Sequence of chain 1.A:
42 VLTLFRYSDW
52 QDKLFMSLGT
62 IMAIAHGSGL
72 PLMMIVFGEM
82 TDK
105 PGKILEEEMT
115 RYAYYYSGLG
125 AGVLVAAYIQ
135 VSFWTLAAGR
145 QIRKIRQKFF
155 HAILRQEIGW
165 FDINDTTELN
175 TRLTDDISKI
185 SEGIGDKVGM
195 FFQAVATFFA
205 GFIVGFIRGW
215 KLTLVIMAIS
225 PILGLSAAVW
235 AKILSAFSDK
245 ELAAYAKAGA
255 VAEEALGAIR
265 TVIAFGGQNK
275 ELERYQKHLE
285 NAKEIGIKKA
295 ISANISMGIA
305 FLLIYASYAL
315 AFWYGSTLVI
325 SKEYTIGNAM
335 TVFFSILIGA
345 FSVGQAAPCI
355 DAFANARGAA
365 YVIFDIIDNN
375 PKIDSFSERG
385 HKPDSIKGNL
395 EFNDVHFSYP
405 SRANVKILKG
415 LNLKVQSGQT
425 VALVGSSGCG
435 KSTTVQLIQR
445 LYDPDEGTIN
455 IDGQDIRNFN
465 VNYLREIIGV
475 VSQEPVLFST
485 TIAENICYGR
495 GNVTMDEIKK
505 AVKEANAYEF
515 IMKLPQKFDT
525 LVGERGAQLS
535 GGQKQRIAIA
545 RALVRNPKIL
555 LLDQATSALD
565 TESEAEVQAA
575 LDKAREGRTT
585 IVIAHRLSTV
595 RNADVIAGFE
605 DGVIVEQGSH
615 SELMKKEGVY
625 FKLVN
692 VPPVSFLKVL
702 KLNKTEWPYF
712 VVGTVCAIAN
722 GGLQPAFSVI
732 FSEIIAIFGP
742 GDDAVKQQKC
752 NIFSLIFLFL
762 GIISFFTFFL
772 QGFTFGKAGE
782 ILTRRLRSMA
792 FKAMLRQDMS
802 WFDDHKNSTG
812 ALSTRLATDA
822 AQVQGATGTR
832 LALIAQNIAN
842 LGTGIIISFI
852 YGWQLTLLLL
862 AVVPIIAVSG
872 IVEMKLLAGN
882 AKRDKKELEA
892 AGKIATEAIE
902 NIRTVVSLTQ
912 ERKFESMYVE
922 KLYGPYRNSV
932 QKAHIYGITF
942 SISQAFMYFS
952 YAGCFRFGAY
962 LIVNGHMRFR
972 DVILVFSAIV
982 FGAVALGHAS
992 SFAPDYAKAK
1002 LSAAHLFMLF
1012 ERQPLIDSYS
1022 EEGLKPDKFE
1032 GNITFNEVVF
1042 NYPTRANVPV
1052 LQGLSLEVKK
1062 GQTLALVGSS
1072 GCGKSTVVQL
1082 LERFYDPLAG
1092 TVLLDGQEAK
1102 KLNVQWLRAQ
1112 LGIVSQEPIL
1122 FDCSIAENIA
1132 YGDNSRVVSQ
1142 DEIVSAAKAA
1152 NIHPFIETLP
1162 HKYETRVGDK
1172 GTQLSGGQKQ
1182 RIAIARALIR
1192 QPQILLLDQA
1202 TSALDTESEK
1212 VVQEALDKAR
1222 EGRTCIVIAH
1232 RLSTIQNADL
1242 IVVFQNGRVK

The protein below binds the small molecule below.
Small molecule (SMILES): CC(C)CCC[C@@H](C)[C@H]1CC[C@H]2[C@@H]3CC=C4C[C@@H](O)CC[C@]4(C)[C@H]3CC[C@]12C

Binding-site contacts:
Ligand atom C6 contacts residue TYR119 of chain 1.A at 4.2 Å (hydrophobic).
Ligand atom C15 contacts residue LEU123 of chain 1.A at 4.5 Å (hydrophobic).
Ligand atom C27 contacts residue VAL127 of chain 1.A at 4.2 Å (hydrophobic).
Ligand atom C12 contacts residue LEU73 of chain 1.A at 4.5 Å (hydrophobic).
Ligand atom C19 contacts residue ILE76 of chain 1.A at 3.6 Å (hydrophobic).
Ligand atom C26 contacts residue GLY126 of chain 1.A at 3.7 Å.
Ligand atom C7 contacts residue MET74 of chain 1.A at 4.2 Å (hydrophobic).
Ligand atom C16 contacts residue LEU123 of chain 1.A at 4.2 Å (hydrophobic).
Ligand atom C21 contacts residue SER69 of chain 1.A at 4.3 Å.
Ligand atom C15 contacts residue MET74 of chain 1.A at 4.1 Å (hydrophobic).
Ligand atom C18 contacts residue GLY70 of chain 1.A at 4.5 Å.
Ligand atom C27 contacts residue GLY126 of chain 1.A at 4.0 Å.
Ligand atom C8 contacts residue MET74 of chain 1.A at 4.5 Å (hydrophobic).
Ligand atom C27 contacts residue HIS67 of chain 1.A at 4.1 Å.
Ligand atom C25 contacts residue ALA66 of chain 1.A at 4.1 Å (hydrophobic).
Ligand atom C18 contacts residue LEU73 of chain 1.A at 3.7 Å (hydrophobic).
Ligand atom C27 contacts residue ALA66 of chain 1.A at 3.4 Å (hydrophobic).
Ligand atom C19 contacts residue LEU73 of chain 1.A at 3.4 Å (hydrophobic).
Ligand atom C27 contacts residue ALA130 of chain 1.A at 3.6 Å (hydrophobic).
Ligand atom C25 contacts residue GLY126 of chain 1.A at 4.2 Å.
Ligand atom C4 contacts residue VAL77 of chain 1.A at 3.7 Å (hydrophobic).
Ligand atom C6 contacts residue MET74 of chain 1.A at 4.3 Å (hydrophobic).
Ligand atom C21 contacts residue LEU73 of chain 1.A at 4.2 Å (hydrophobic).
Ligand atom C7 contacts residue TYR119 of chain 1.A at 4.5 Å (hydrophobic).
Ligand atom C23 contacts residue ALA66 of chain 1.A at 3.3 Å (hydrophobic).
Ligand atom O1 contacts residue VAL77 of chain 1.A at 4.5 Å.
Ligand atom C19 contacts residue MET74 of chain 1.A at 4.5 Å (hydrophobic).
Ligand atom C24 contacts residue ALA66 of chain 1.A at 3.5 Å (hydrophobic).
Ligand atom C1 contacts residue ILE76 of chain 1.A at 4.1 Å (hydrophobic).
Ligand atom C2 contacts residue ILE76 of chain 1.A at 3.7 Å (hydrophobic).